Sequence of chain 2.A:
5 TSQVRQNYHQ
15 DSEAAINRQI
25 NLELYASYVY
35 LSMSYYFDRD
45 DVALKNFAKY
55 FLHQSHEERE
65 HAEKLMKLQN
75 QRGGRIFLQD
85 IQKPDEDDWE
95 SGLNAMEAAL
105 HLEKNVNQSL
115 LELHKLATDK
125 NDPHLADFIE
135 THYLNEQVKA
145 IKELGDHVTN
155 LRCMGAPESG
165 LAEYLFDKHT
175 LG

Sequence of chain 2.B:
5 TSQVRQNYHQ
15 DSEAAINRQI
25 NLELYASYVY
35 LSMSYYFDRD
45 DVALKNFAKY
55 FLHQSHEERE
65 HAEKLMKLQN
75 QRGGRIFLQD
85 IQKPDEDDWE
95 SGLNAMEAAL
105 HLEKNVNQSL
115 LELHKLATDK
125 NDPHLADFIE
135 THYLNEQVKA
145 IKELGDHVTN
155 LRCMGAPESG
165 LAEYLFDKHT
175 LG

A protein and the small-molecule ligand that binds it are described below.
Small molecule (SMILES): CCCCSC(=S)SC(C)(C)C(=O)NCCN1C(=O)CCC1=O

Binding-site contacts:
Ligand atom N17 contacts residue CYS157 of chain 2.A at 3.9 Å.
Ligand atom O23 contacts residue GLU94 of chain 2.B at 4.5 Å.
Ligand atom C18 contacts residue CYS157 of chain 2.A at 2.8 Å (hydrophobic).
Ligand atom O19 contacts residue CYS157 of chain 2.A at 3.2 Å (h-bond).
Ligand atom C21 contacts residue CYS157 of chain 2.A at 2.8 Å (hydrophobic).
Ligand atom C20 contacts residue CYS157 of chain 2.A at 1.8 Å (hydrophobic).
Ligand atom C21 contacts residue ASP45 of chain 2.B at 4.3 Å.
Ligand atom O19 contacts residue GLY164 of chain 2.B at 4.5 Å.
Ligand atom C22 contacts residue CYS157 of chain 2.A at 4.0 Å (hydrophobic).